Sequence of chain 1.A:
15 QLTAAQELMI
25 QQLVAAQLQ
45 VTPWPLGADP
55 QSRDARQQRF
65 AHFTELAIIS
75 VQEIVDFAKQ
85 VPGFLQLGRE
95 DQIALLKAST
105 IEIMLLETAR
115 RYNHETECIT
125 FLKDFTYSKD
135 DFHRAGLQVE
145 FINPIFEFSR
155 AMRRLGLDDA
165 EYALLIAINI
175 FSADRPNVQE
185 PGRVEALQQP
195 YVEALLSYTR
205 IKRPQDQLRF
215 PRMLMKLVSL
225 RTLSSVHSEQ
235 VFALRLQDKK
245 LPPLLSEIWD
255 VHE

A small-molecule ligand and the protein it binds are described below.
Small molecule (SMILES): O=S(=O)(c1ccccc1)N(CC(F)(F)F)c1ccc(C(O)(C(F)(F)F)C(F)(F)F)cc1

Binding-site contacts:
Ligand atom C26 contacts residue HIS231 of chain 1.A at 3.7 Å.
Ligand atom F21 contacts residue THR112 of chain 1.A at 3.8 Å.
Ligand atom F41 contacts residue LEU238 of chain 1.A at 3.3 Å.
Ligand atom F20 contacts residue THR112 of chain 1.A at 3.2 Å.
Ligand atom O13 contacts residue THR112 of chain 1.A at 2.5 Å (h-bond).
Ligand atom S12 contacts residue THR112 of chain 1.A at 3.9 Å.
Ligand atom C03 contacts residue LEU70 of chain 1.A at 3.4 Å (hydrophobic).
Ligand atom F35 contacts residue THR68 of chain 1.A at 3.8 Å.
Ligand atom O42 contacts residue HIS231 of chain 1.A at 2.6 Å (h-bond).
Ligand atom C06 contacts residue ILE123 of chain 1.A at 3.4 Å (hydrophobic).
Ligand atom O13 contacts residue ILE123 of chain 1.A at 3.9 Å.
Ligand atom C05 contacts residue ILE123 of chain 1.A at 3.8 Å (hydrophobic).
Ligand atom F40 contacts residue LEU141 of chain 1.A at 3.5 Å.
Ligand atom C33 contacts residue HIS231 of chain 1.A at 3.6 Å.
Ligand atom C05 contacts residue LEU70 of chain 1.A at 3.7 Å (hydrophobic).
Ligand atom O42 contacts residue TRP253 of chain 1.A at 3.8 Å.
Ligand atom F21 contacts residue ILE149 of chain 1.A at 2.8 Å.
Ligand atom O14 contacts residue MET108 of chain 1.A at 2.4 Å.
Ligand atom F37 contacts residue ALA71 of chain 1.A at 3.5 Å.
Ligand atom C28 contacts residue MET108 of chain 1.A at 3.2 Å (hydrophobic).
Ligand atom F20 contacts residue LEU109 of chain 1.A at 3.5 Å.
Ligand atom F39 contacts residue HIS231 of chain 1.A at 3.3 Å.
Ligand atom F36 contacts residue PHE67 of chain 1.A at 3.6 Å.
Ligand atom F22 contacts residue LEU109 of chain 1.A at 3.1 Å.
Ligand atom F22 contacts residue PHE145 of chain 1.A at 3.8 Å.
Ligand atom C27 contacts residue HIS231 of chain 1.A at 3.4 Å.
Ligand atom C03 contacts residue PHE67 of chain 1.A at 3.2 Å (hydrophobic).
Ligand atom F41 contacts residue VAL235 of chain 1.A at 3.6 Å.
Ligand atom F35 contacts residue PHE64 of chain 1.A at 3.7 Å.
Ligand atom F22 contacts residue ILE149 of chain 1.A at 3.6 Å.
Ligand atom F35 contacts residue LEU245 of chain 1.A at 3.1 Å.
Ligand atom C28 contacts residue ILE105 of chain 1.A at 3.9 Å (hydrophobic).
Ligand atom C03 contacts residue ALA71 of chain 1.A at 3.8 Å (hydrophobic).
Ligand atom O42 contacts residue VAL235 of chain 1.A at 3.9 Å.
Ligand atom S12 contacts residue MET108 of chain 1.A at 3.7 Å.
Ligand atom C19 contacts residue LEU109 of chain 1.A at 3.4 Å (hydrophobic).
Ligand atom C04 contacts residue PHE67 of chain 1.A at 3.5 Å (hydrophobic).
Ligand atom C04 contacts residue LEU70 of chain 1.A at 3.1 Å (hydrophobic).
Ligand atom F39 contacts residue GLN234 of chain 1.A at 3.8 Å.
Ligand atom F21 contacts residue LEU109 of chain 1.A at 3.0 Å.